Sequence of chain 3.D:
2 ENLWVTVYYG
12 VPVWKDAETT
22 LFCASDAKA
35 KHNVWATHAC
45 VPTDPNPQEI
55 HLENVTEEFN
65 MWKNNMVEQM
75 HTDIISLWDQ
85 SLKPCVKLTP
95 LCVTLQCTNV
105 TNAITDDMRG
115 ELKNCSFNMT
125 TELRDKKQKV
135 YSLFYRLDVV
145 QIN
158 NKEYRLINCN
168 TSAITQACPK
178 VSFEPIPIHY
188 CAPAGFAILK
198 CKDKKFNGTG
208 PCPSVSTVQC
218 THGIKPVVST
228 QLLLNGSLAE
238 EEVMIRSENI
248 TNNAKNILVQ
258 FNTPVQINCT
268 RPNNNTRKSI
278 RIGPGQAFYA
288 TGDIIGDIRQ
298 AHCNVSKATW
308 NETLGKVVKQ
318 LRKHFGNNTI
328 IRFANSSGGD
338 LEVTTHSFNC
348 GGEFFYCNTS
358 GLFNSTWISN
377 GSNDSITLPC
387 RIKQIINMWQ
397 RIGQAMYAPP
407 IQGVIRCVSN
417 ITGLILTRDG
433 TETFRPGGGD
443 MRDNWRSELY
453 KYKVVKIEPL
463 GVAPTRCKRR

Binding-site contacts:
Ligand atom C6 contacts residue VAL144 of chain 2.D at 4.5 Å (hydrophobic).
Ligand atom C5 contacts residue ARG162 of chain 2.D at 3.5 Å.
Ligand atom O6 contacts residue VAL144 of chain 2.D at 4.0 Å.
Ligand atom C1 contacts residue ASN167 of chain 2.D at 1.4 Å.
Ligand atom C2 contacts residue ASN167 of chain 2.D at 2.5 Å.
Ligand atom C7 contacts residue ASN167 of chain 2.D at 3.6 Å.
Ligand atom C8 contacts residue ARG278 of chain 3.D at 3.5 Å.
Ligand atom C1 contacts residue THR168 of chain 2.D at 4.0 Å.
Ligand atom C7 contacts residue ARG278 of chain 3.D at 3.7 Å.
Ligand atom C8 contacts residue THR168 of chain 2.D at 3.9 Å.
Ligand atom N2 contacts residue ASN167 of chain 2.D at 2.9 Å (h-bond).
Ligand atom C4 contacts residue ASN167 of chain 2.D at 4.2 Å.
Ligand atom C6 contacts residue ARG162 of chain 2.D at 3.7 Å.
Ligand atom N2 contacts residue THR168 of chain 2.D at 3.4 Å.
Ligand atom C7 contacts residue THR168 of chain 2.D at 4.0 Å.
Ligand atom C2 contacts residue THR168 of chain 2.D at 4.2 Å.
Ligand atom O7 contacts residue ASN167 of chain 2.D at 3.9 Å.
Ligand atom C1 contacts residue ARG162 of chain 2.D at 3.4 Å.
Ligand atom C3 contacts residue ASN167 of chain 2.D at 3.8 Å.
Ligand atom O5 contacts residue ASN167 of chain 2.D at 2.4 Å (h-bond).
Ligand atom O5 contacts residue ARG162 of chain 2.D at 2.8 Å (salt-bridge).
Ligand atom C5 contacts residue ASN167 of chain 2.D at 3.7 Å.
Ligand atom O7 contacts residue ARG278 of chain 3.D at 3.5 Å (salt-bridge).

Sequence of chain 2.D:
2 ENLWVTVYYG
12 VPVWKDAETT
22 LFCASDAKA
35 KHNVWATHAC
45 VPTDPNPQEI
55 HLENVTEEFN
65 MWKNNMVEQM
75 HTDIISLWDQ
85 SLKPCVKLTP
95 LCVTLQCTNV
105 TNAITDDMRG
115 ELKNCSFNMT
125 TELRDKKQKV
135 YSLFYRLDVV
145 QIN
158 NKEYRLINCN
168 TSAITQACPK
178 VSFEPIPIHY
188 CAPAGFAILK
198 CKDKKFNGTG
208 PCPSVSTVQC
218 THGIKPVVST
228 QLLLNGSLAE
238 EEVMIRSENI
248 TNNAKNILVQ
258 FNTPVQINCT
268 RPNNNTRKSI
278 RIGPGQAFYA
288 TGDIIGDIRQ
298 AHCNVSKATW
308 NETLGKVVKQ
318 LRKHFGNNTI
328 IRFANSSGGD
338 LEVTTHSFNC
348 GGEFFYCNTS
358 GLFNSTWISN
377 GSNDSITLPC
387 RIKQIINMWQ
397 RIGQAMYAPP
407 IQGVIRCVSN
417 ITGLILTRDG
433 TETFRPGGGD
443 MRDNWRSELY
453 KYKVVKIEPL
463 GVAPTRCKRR

This small molecule binds to this protein.
Small molecule (SMILES): CC(=O)N[C@@H]1[C@@H](O)[C@H](O)[C@@H](CO)O[C@H]1O